Sequence of chain 1.A:
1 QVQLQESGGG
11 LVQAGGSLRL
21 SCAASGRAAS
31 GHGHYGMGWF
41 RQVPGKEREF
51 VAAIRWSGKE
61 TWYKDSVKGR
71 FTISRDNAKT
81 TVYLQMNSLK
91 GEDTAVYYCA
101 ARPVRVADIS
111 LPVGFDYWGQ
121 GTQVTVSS

Binding-site contacts:
Ligand atom O87 contacts residue LYS59 of chain 1.A at 2.1 Å (salt-bridge).
Ligand atom O90 contacts residue ARG105 of chain 1.A at 2.9 Å (salt-bridge).
Ligand atom C61 contacts residue PRO103 of chain 1.A at 3.4 Å (hydrophobic).
Ligand atom N2 contacts residue CU1 of chain 1.B at 2.6 Å.
Ligand atom O78 contacts residue HIS34 of chain 1.A at 3.1 Å (h-bond).
Ligand atom O83 contacts residue GLY36 of chain 1.A at 3.2 Å.
Ligand atom C55 contacts residue CU1 of chain 1.C at 3.1 Å.
Ligand atom O92 contacts residue SER57 of chain 1.A at 2.9 Å (h-bond).
Ligand atom O29 contacts residue HIS34 of chain 1.A at 3.3 Å (h-bond).
Ligand atom C60 contacts residue CU1 of chain 1.C at 2.8 Å.
Ligand atom N52 contacts residue CU1 of chain 1.C at 1.9 Å.
Ligand atom O91 contacts residue LYS59 of chain 1.A at 2.4 Å (salt-bridge).
Ligand atom O28 contacts residue CU1 of chain 1.B at 2.0 Å.
Ligand atom O90 contacts residue ARG55 of chain 1.A at 3.1 Å.
Ligand atom O79 contacts residue CU1 of chain 1.C at 2.1 Å.
Ligand atom C4 contacts residue CU1 of chain 1.B at 2.8 Å.
Ligand atom O92 contacts residue ARG55 of chain 1.A at 3.4 Å.
Ligand atom O82 contacts residue VAL106 of chain 1.A at 3.2 Å (h-bond).
Ligand atom O78 contacts residue HIS32 of chain 1.A at 3.0 Å (h-bond).
Ligand atom O92 contacts residue TRP56 of chain 1.A at 3.3 Å (h-bond).
Ligand atom C5 contacts residue CU1 of chain 1.B at 3.0 Å.
Ligand atom O89 contacts residue SER57 of chain 1.A at 2.9 Å (h-bond).
Ligand atom C62 contacts residue ARG105 of chain 1.A at 3.4 Å.
Ligand atom O88 contacts residue LYS59 of chain 1.A at 3.0 Å (salt-bridge).
Ligand atom O79 contacts residue HIS32 of chain 1.A at 3.2 Å (h-bond).
Ligand atom C54 contacts residue CU1 of chain 1.C at 2.7 Å.
Ligand atom O78 contacts residue CU1 of chain 1.C at 2.0 Å.
Ligand atom O84 contacts residue ARG55 of chain 1.A at 3.1 Å.
Ligand atom C3 contacts residue CU1 of chain 1.B at 3.2 Å.
Ligand atom O28 contacts residue HIS34 of chain 1.A at 3.0 Å (h-bond).
Ligand atom O29 contacts residue CU1 of chain 1.B at 2.2 Å.
Ligand atom N51 contacts residue CU1 of chain 1.C at 2.8 Å.
Ligand atom O82 contacts residue ARG55 of chain 1.A at 3.0 Å (salt-bridge).
Ligand atom O79 contacts residue HIS34 of chain 1.A at 3.2 Å.
Ligand atom C53 contacts residue CU1 of chain 1.C at 3.4 Å.
Ligand atom C61 contacts residue ARG105 of chain 1.A at 3.4 Å.
Ligand atom C62 contacts residue ARG102 of chain 1.A at 3.3 Å.
Ligand atom C10 contacts residue CU1 of chain 1.B at 2.9 Å.
Ligand atom N1 contacts residue CU1 of chain 1.B at 2.0 Å.
Ligand atom S86 contacts residue LYS59 of chain 1.A at 2.6 Å (salt-bridge).

This protein binds this small molecule.
Small molecule (SMILES): O=S(=O)(O)c1ccc(O)c(N=Nc2c(S(=O)(=O)O)cc3c(S(=O)(=O)O)c(Nc4ncnc(Nc5ccc6c(O)c(/N=N/c7cc(S(=O)(=O)O)ccc7O)c(S(=O)(=O)O)cc6c5S(=O)(=O)O)n4)ccc3c2O)c1